This protein binds this small molecule.
Small molecule (SMILES): NC1CCC(Oc2ccccc2)(C(=O)N2CCC(CNC(=O)CCl)CC2)CC1

Sequence of chain 1.B:
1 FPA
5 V

Binding-site contacts:
Ligand atom O2 contacts residue ILE224 of chain 1.A at 3.7 Å.
Ligand atom C7 contacts residue PHE124 of chain 1.A at 4.2 Å (hydrophobic).
Ligand atom N3 contacts residue ILE173 of chain 1.A at 4.1 Å.
Ligand atom C14 contacts residue ASN47 of chain 1.A at 3.6 Å.
Ligand atom O1 contacts residue VAL5 of chain 1.B at 4.2 Å.
Ligand atom C10 contacts residue VAL5 of chain 1.B at 3.8 Å (hydrophobic).
Ligand atom O3 contacts residue ILE173 of chain 1.A at 3.8 Å.
Ligand atom C8 contacts residue PRO172 of chain 1.A at 4.0 Å (hydrophobic).
Ligand atom C5 contacts residue VAL5 of chain 1.B at 4.0 Å (hydrophobic).
Ligand atom C6 contacts residue VAL5 of chain 1.B at 3.8 Å (hydrophobic).
Ligand atom C16 contacts residue CYS43 of chain 1.A at 2.6 Å (hydrophobic).
Ligand atom C19 contacts residue ASN47 of chain 1.A at 3.5 Å.
Ligand atom C9 contacts residue PRO172 of chain 1.A at 3.3 Å (hydrophobic).
Ligand atom C16 contacts residue ASN47 of chain 1.A at 3.3 Å.
Ligand atom O3 contacts residue CYS43 of chain 1.A at 3.0 Å (h-bond).
Ligand atom C9 contacts residue GLY176 of chain 1.A at 4.0 Å.
Ligand atom C8 contacts residue VAL5 of chain 1.B at 4.1 Å (hydrophobic).
Ligand atom C13 contacts residue PRO172 of chain 1.A at 3.6 Å (hydrophobic).
Ligand atom N3 contacts residue CYS43 of chain 1.A at 3.6 Å.
Ligand atom C18 contacts residue ASN47 of chain 1.A at 2.6 Å.
Ligand atom C8 contacts residue ILE173 of chain 1.A at 4.0 Å (hydrophobic).
Ligand atom C17 contacts residue ASN47 of chain 1.A at 3.1 Å.
Ligand atom C8 contacts residue LYS127 of chain 1.A at 3.8 Å.
Ligand atom N3 contacts residue PHE124 of chain 1.A at 4.1 Å.
Ligand atom C15 contacts residue ASN47 of chain 1.A at 3.8 Å.
Ligand atom C9 contacts residue ILE224 of chain 1.A at 4.2 Å (hydrophobic).
Ligand atom C9 contacts residue VAL5 of chain 1.B at 3.8 Å (hydrophobic).
Ligand atom C16 contacts residue ILE173 of chain 1.A at 4.0 Å (hydrophobic).
Ligand atom C17 contacts residue ARG46 of chain 1.A at 3.6 Å.
Ligand atom C7 contacts residue LYS127 of chain 1.A at 3.8 Å.
Ligand atom C3 contacts residue VAL5 of chain 1.B at 3.8 Å (hydrophobic).
Ligand atom C2 contacts residue LEU223 of chain 1.A at 3.9 Å (hydrophobic).
Ligand atom C10 contacts residue ILE224 of chain 1.A at 4.2 Å (hydrophobic).
Ligand atom C8 contacts residue GLY176 of chain 1.A at 4.2 Å.
Ligand atom N3 contacts residue ASN47 of chain 1.A at 2.7 Å (h-bond).
Ligand atom C15 contacts residue ILE173 of chain 1.A at 3.6 Å (hydrophobic).
Ligand atom C12 contacts residue PRO172 of chain 1.A at 4.1 Å (hydrophobic).
Ligand atom C9 contacts residue ILE173 of chain 1.A at 4.2 Å (hydrophobic).
Ligand atom C17 contacts residue CYS43 of chain 1.A at 1.8 Å (hydrophobic).
Ligand atom N1 contacts residue LEU223 of chain 1.A at 3.8 Å.

Sequence of chain 1.A:
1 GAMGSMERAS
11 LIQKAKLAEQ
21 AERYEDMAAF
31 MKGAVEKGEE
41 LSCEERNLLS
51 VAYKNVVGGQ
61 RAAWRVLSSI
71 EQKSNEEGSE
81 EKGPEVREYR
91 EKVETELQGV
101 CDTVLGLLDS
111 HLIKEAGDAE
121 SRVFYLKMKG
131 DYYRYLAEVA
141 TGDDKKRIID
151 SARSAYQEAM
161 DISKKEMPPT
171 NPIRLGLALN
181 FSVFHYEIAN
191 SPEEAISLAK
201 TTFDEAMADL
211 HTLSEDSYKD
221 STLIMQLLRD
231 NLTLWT